Binding-site contacts:
Ligand atom C6 contacts residue TRP38 of chain 40.B at 3.6 Å (hydrophobic).
Ligand atom N3 contacts residue TRP38 of chain 40.B at 3.2 Å.
Ligand atom N6 contacts residue TRP38 of chain 40.B at 4.0 Å.
Ligand atom N9 contacts residue TRP38 of chain 40.B at 3.7 Å.
Ligand atom C8 contacts residue TRP38 of chain 40.B at 4.3 Å (hydrophobic).
Ligand atom O2' contacts residue TRP38 of chain 40.B at 4.2 Å.
Ligand atom C1' contacts residue TRP38 of chain 40.B at 4.0 Å (hydrophobic).
Ligand atom C4 contacts residue TRP38 of chain 40.B at 3.5 Å (hydrophobic).
Ligand atom C5 contacts residue TRP38 of chain 40.B at 3.7 Å (hydrophobic).
Ligand atom C2 contacts residue TRP38 of chain 40.B at 3.1 Å (hydrophobic).
Ligand atom N6 contacts residue VAL30 of chain 31.A at 4.3 Å.
Ligand atom O2' contacts residue HIS28 of chain 31.A at 3.2 Å (h-bond).
Ligand atom N7 contacts residue TRP38 of chain 40.B at 4.2 Å.
Ligand atom N1 contacts residue TRP38 of chain 40.B at 3.3 Å.

Sequence of chain 31.A:
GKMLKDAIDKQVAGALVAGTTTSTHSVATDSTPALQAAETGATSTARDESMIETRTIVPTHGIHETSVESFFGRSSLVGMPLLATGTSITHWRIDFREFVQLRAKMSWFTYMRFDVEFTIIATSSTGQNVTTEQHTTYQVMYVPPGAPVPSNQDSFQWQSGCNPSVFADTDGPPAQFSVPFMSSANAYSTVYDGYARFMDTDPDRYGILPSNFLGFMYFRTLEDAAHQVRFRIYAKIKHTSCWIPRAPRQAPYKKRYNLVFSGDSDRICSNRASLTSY

Sequence of chain 40.B:
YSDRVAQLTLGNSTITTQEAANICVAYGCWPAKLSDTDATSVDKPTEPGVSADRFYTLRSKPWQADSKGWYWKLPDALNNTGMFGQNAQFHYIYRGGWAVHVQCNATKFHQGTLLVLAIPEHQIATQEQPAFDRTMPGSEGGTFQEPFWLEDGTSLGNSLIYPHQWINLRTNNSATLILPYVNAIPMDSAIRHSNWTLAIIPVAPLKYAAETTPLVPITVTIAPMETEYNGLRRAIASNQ

A protein and the small-molecule ligand that binds it are described below.
Small molecule (SMILES): Nc1ncnc2c1ncn2[C@@H]1O[C@H](COP(=O)=O)[C@@H](O[P](=O)(O)OC[C@H]2O[C@@H](n3ccc(=O)[nH]c3=O)[C@H](O)[C@@H]2O)[C@H]1O